A small-molecule ligand and the protein it binds are described below.
Small molecule (SMILES): CC(=O)N[C@@H]1[C@@H](O)[C@H](O)[C@@H](CO)O[C@H]1O

Binding-site contacts:
Ligand atom O5 contacts residue ASN100 of chain 1.D at 2.4 Å (h-bond).
Ligand atom C1 contacts residue ASN100 of chain 1.D at 1.4 Å.
Ligand atom C5 contacts residue ASN100 of chain 1.D at 3.7 Å.
Ligand atom C1 contacts residue SER102 of chain 1.D at 3.4 Å.
Ligand atom O7 contacts residue ASN100 of chain 1.D at 3.3 Å (h-bond).
Ligand atom C7 contacts residue ASN100 of chain 1.D at 3.4 Å.
Ligand atom C5 contacts residue SER102 of chain 1.D at 4.0 Å.
Ligand atom C6 contacts residue SER102 of chain 1.D at 4.3 Å.
Ligand atom C3 contacts residue ASN100 of chain 1.D at 3.8 Å.
Ligand atom N2 contacts residue ASN100 of chain 1.D at 2.9 Å (h-bond).
Ligand atom C8 contacts residue ASN100 of chain 1.D at 4.1 Å.
Ligand atom C4 contacts residue ASN100 of chain 1.D at 4.2 Å.
Ligand atom O5 contacts residue SER102 of chain 1.D at 3.0 Å (h-bond).
Ligand atom C2 contacts residue ASN100 of chain 1.D at 2.5 Å.

Sequence of chain 1.D:
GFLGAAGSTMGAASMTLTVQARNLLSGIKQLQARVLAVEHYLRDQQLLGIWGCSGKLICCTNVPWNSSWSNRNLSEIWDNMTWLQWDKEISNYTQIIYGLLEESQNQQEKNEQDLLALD